The small molecule below binds the protein below.
Small molecule (SMILES): O=C(c1ccc(F)c(O)c1)c1cccc(-c2ccc(O)c(O)c2)n1

Sequence of chain 4.A:
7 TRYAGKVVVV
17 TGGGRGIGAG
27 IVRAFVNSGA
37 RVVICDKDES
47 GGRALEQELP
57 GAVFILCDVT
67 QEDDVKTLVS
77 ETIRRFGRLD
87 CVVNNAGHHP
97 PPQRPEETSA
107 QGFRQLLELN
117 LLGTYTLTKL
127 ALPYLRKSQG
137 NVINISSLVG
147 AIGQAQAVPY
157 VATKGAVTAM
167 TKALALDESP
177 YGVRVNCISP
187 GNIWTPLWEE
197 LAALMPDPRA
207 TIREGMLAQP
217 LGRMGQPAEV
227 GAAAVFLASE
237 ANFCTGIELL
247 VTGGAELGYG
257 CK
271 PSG

Binding-site contacts:
Ligand atom C16 contacts residue HIS95 of chain 4.A at 3.7 Å.
Ligand atom C14 contacts residue SER143 of chain 4.A at 3.5 Å.
Ligand atom O1 contacts residue LEU197 of chain 4.A at 3.7 Å.
Ligand atom F contacts residue VAL145 of chain 4.A at 3.5 Å.
Ligand atom C17 contacts residue ALA151 of chain 4.A at 3.7 Å (hydrophobic).
Ligand atom C12 contacts residue TYR255 of chain 1.A at 3.6 Å (hydrophobic).
Ligand atom F contacts residue NAD1 of chain 4.B at 3.7 Å.
Ligand atom O2 contacts residue SER143 of chain 4.A at 2.6 Å (h-bond).
Ligand atom C6 contacts residue LEU197 of chain 4.A at 3.8 Å (hydrophobic).
Ligand atom C contacts residue PRO98 of chain 4.A at 3.7 Å (hydrophobic).
Ligand atom O contacts residue GLN152 of chain 4.A at 3.7 Å.
Ligand atom F contacts residue TYR255 of chain 1.A at 2.9 Å.
Ligand atom O1 contacts residue LEU193 of chain 4.A at 3.8 Å.
Ligand atom C12 contacts residue ASN188 of chain 4.A at 3.4 Å.
Ligand atom O3 contacts residue HIS95 of chain 4.A at 3.6 Å.
Ligand atom C6 contacts residue TRP194 of chain 4.A at 3.3 Å (hydrophobic).
Ligand atom C9 contacts residue HIS95 of chain 4.A at 3.7 Å.
Ligand atom O2 contacts residue TYR156 of chain 4.A at 2.4 Å (h-bond).
Ligand atom F contacts residue SER143 of chain 4.A at 2.9 Å.
Ligand atom O3 contacts residue ALA151 of chain 4.A at 2.8 Å (h-bond).
Ligand atom C14 contacts residue TYR156 of chain 4.A at 3.4 Å (hydrophobic).
Ligand atom O3 contacts residue GLN152 of chain 4.A at 3.4 Å (h-bond).
Ligand atom O1 contacts residue HIS95 of chain 4.A at 3.5 Å.
Ligand atom O2 contacts residue NAD1 of chain 4.B at 2.9 Å.
Ligand atom C13 contacts residue SER143 of chain 4.A at 3.7 Å.
Ligand atom C15 contacts residue TYR156 of chain 4.A at 3.5 Å (hydrophobic).
Ligand atom C11 contacts residue ASN188 of chain 4.A at 3.5 Å.
Ligand atom C13 contacts residue NAD1 of chain 4.B at 3.4 Å.
Ligand atom C8 contacts residue LEU197 of chain 4.A at 3.6 Å (hydrophobic).
Ligand atom F contacts residue PRO186 of chain 4.A at 3.7 Å.
Ligand atom C7 contacts residue LEU197 of chain 4.A at 3.6 Å (hydrophobic).
Ligand atom O contacts residue ALA151 of chain 4.A at 3.1 Å (h-bond).
Ligand atom C15 contacts residue HIS95 of chain 4.A at 3.5 Å.
Ligand atom C14 contacts residue NAD1 of chain 4.B at 3.2 Å.
Ligand atom O3 contacts residue ALA153 of chain 4.A at 3.7 Å.
Ligand atom C16 contacts residue GLN150 of chain 4.A at 3.5 Å.
Ligand atom C13 contacts residue TYR255 of chain 1.A at 3.7 Å (hydrophobic).
Ligand atom C15 contacts residue NAD1 of chain 4.B at 3.7 Å.
Ligand atom O3 contacts residue GLN150 of chain 4.A at 3.7 Å.
Ligand atom C7 contacts residue TRP194 of chain 4.A at 3.4 Å (hydrophobic).

Sequence of chain 1.A:
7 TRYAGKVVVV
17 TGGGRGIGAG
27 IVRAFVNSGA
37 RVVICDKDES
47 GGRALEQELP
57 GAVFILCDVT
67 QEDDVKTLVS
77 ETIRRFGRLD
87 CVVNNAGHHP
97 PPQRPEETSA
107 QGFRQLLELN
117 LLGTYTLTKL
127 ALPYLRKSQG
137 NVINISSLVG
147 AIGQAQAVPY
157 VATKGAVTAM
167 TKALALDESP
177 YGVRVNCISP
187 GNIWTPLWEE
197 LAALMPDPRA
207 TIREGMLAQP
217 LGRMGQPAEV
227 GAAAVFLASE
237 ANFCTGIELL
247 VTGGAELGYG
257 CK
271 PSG